Sequence of chain 1.B:
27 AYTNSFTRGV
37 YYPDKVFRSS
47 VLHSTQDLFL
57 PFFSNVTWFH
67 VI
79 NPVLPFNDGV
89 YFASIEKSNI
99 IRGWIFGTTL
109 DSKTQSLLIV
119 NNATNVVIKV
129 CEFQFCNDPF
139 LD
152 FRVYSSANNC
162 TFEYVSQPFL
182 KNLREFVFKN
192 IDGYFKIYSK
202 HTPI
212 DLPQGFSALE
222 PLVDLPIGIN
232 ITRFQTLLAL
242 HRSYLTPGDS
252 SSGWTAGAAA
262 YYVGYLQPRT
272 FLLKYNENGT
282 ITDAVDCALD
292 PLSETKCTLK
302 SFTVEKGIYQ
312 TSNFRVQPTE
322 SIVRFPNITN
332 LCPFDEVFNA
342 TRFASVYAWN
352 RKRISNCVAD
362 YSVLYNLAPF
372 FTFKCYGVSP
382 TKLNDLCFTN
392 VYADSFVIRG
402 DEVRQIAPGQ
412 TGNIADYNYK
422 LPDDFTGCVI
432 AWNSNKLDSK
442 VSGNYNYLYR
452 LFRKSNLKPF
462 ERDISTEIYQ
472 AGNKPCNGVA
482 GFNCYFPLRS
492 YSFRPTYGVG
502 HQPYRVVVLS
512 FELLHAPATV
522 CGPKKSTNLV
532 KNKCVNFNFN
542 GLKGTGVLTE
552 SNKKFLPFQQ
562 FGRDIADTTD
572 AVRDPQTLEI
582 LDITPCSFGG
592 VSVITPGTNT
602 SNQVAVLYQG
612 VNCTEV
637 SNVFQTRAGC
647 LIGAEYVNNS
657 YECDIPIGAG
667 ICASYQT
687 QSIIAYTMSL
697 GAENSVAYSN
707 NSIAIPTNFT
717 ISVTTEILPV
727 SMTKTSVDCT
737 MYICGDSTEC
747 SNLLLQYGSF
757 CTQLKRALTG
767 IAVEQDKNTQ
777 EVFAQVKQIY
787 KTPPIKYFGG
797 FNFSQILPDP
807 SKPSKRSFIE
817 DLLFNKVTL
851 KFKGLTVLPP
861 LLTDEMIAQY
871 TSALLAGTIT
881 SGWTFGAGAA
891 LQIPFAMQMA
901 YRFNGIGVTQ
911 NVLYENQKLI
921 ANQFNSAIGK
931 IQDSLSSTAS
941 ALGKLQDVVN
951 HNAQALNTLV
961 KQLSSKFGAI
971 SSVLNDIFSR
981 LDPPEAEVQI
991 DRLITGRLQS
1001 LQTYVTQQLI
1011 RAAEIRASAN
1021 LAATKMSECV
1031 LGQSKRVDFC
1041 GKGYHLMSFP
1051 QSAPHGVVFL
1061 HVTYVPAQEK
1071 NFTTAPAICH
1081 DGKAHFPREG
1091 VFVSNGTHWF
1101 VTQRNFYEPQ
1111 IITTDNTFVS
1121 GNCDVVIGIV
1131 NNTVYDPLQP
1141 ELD

Binding-site contacts:
Ligand atom C2 contacts residue ASN613 of chain 1.B at 2.5 Å.
Ligand atom C1 contacts residue ASN613 of chain 1.B at 1.4 Å.
Ligand atom C5 contacts residue ASN613 of chain 1.B at 3.7 Å.
Ligand atom C4 contacts residue ASN613 of chain 1.B at 4.2 Å.
Ligand atom C3 contacts residue ASN613 of chain 1.B at 3.8 Å.
Ligand atom C8 contacts residue ASN613 of chain 1.B at 4.4 Å.
Ligand atom C7 contacts residue ASN613 of chain 1.B at 3.3 Å.
Ligand atom N2 contacts residue ASN613 of chain 1.B at 2.9 Å (h-bond).
Ligand atom O5 contacts residue THR615 of chain 1.B at 4.1 Å.
Ligand atom C7 contacts residue GLN641 of chain 1.B at 4.4 Å.
Ligand atom O7 contacts residue ASN613 of chain 1.B at 3.3 Å (h-bond).
Ligand atom C8 contacts residue GLN641 of chain 1.B at 3.7 Å.
Ligand atom O5 contacts residue ASN613 of chain 1.B at 2.4 Å (h-bond).

A protein and the small-molecule ligand that binds it are described below.
Small molecule (SMILES): CC(=O)N[C@@H]1[C@@H](O)[C@H](O)[C@@H](CO)O[C@H]1O